Binding-site contacts:
Ligand atom O2 contacts residue THR116 of chain 2.A at 3.1 Å (h-bond).
Ligand atom C4 contacts residue ILE45 of chain 2.A at 3.8 Å (hydrophobic).
Ligand atom C5 contacts residue SER182 of chain 2.A at 3.8 Å.
Ligand atom O8 contacts residue VAL148 of chain 2.A at 3.7 Å.
Ligand atom C8 contacts residue ASN10 of chain 2.A at 3.7 Å.
Ligand atom N1 contacts residue SER182 of chain 2.A at 3.3 Å (h-bond).
Ligand atom O2 contacts residue THR121 of chain 2.A at 3.8 Å.
Ligand atom O5 contacts residue PHE78 of chain 2.A at 3.0 Å (h-bond).
Ligand atom O2 contacts residue GLY181 of chain 2.A at 3.1 Å (h-bond).
Ligand atom N1 contacts residue THR117 of chain 2.A at 3.2 Å (h-bond).
Ligand atom C2 contacts residue PHE78 of chain 2.A at 4.1 Å (hydrophobic).
Ligand atom O8 contacts residue ILE45 of chain 2.A at 2.9 Å (h-bond).
Ligand atom C5 contacts residue GLY183 of chain 2.A at 4.0 Å.
Ligand atom N1 contacts residue THR116 of chain 2.A at 4.1 Å.
Ligand atom N9 contacts residue VAL148 of chain 2.A at 3.8 Å.
Ligand atom N7 contacts residue VAL148 of chain 2.A at 4.1 Å.
Ligand atom C8 contacts residue SER77 of chain 2.A at 4.1 Å.
Ligand atom C2 contacts residue GLY181 of chain 2.A at 3.4 Å.
Ligand atom C2 contacts residue THR117 of chain 2.A at 3.8 Å.
Ligand atom C8 contacts residue ILE45 of chain 2.A at 3.7 Å (hydrophobic).
Ligand atom N7 contacts residue ASN10 of chain 2.A at 3.8 Å.
Ligand atom O5 contacts residue GLY183 of chain 2.A at 3.0 Å (h-bond).
Ligand atom C8 contacts residue VAL148 of chain 2.A at 3.7 Å (hydrophobic).
Ligand atom N9 contacts residue ILE45 of chain 2.A at 2.9 Å (h-bond).
Ligand atom O8 contacts residue SER44 of chain 2.A at 3.8 Å.
Ligand atom O2 contacts residue THR117 of chain 2.A at 3.8 Å.
Ligand atom N3 contacts residue ILE45 of chain 2.A at 3.9 Å.
Ligand atom O5 contacts residue SER182 of chain 2.A at 3.5 Å.
Ligand atom C5 contacts residue SER77 of chain 2.A at 3.5 Å.
Ligand atom N1 contacts residue VAL148 of chain 2.A at 3.5 Å.
Ligand atom C4 contacts residue SER77 of chain 2.A at 4.2 Å.
Ligand atom C5 contacts residue PHE78 of chain 2.A at 3.6 Å (hydrophobic).
Ligand atom O8 contacts residue ASN10 of chain 2.A at 2.8 Å (h-bond).
Ligand atom O5 contacts residue SER77 of chain 2.A at 3.4 Å.
Ligand atom N3 contacts residue PHE78 of chain 2.A at 4.0 Å.
Ligand atom C2 contacts residue THR116 of chain 2.A at 4.0 Å.
Ligand atom N1 contacts residue GLY181 of chain 2.A at 3.4 Å (h-bond).
Ligand atom O2 contacts residue PHE78 of chain 2.A at 4.0 Å.
Ligand atom C4 contacts residue PHE78 of chain 2.A at 4.1 Å (hydrophobic).
Ligand atom N7 contacts residue SER77 of chain 2.A at 3.5 Å.

The small molecule below binds the protein below.
Small molecule (SMILES): NC(=O)NC1=NC(=O)NC1=O

Sequence of chain 2.A:
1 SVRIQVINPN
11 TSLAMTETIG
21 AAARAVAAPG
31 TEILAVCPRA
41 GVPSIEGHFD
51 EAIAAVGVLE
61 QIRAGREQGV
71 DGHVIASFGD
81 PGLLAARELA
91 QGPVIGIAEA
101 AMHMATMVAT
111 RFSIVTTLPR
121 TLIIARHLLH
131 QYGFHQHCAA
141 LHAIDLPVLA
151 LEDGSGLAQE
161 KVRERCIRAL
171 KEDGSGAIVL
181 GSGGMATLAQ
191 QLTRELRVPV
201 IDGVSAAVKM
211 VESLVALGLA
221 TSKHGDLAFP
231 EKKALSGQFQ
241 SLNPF